The small molecule below binds the protein below.
Small molecule (SMILES): CC(C)C[C@@H](C=O)NC(=O)[C@H](CO)NC(=O)[C@H](C)NC(=O)[C@@H]1CCCN1C(=O)[C@H](CO)NC(=O)[C@H](COP(=O)(O)O)NC(=O)[C@H](Cc1c[nH]cn1)NC(=O)[C@@H](N)CO

Binding-site contacts:
Ligand atom CB contacts residue GLY176 of chain 2.A at 3.6 Å.
Ligand atom O contacts residue ASN47 of chain 2.A at 3.4 Å (h-bond).
Ligand atom CD2 contacts residue PRO172 of chain 2.A at 3.5 Å (hydrophobic).
Ligand atom O1P contacts residue LYS54 of chain 2.A at 2.9 Å (salt-bridge).
Ligand atom O contacts residue SER50 of chain 2.A at 3.3 Å (h-bond).
Ligand atom O1P contacts residue ARG61 of chain 2.A at 2.9 Å (salt-bridge).
Ligand atom CB contacts residue ASN180 of chain 2.A at 3.2 Å.
Ligand atom CB contacts residue SER50 of chain 2.A at 3.4 Å.
Ligand atom OG contacts residue ASN47 of chain 2.A at 3.5 Å.
Ligand atom CA contacts residue LEU179 of chain 2.A at 3.6 Å (hydrophobic).
Ligand atom O3P contacts residue ARG134 of chain 2.A at 2.9 Å (salt-bridge).
Ligand atom O contacts residue VAL183 of chain 2.A at 3.2 Å.
Ligand atom CA contacts residue ASN180 of chain 2.A at 3.5 Å.
Ligand atom O contacts residue ASN231 of chain 2.A at 2.8 Å (h-bond).
Ligand atom O2P contacts residue ARG134 of chain 2.A at 2.8 Å (salt-bridge).
Ligand atom O contacts residue LEU179 of chain 2.A at 3.6 Å.
Ligand atom N contacts residue ASN231 of chain 2.A at 2.8 Å (h-bond).
Ligand atom OG contacts residue GLY176 of chain 2.A at 3.5 Å.
Ligand atom CB contacts residue ASN231 of chain 2.A at 3.6 Å.
Ligand atom CA contacts residue ASN180 of chain 2.A at 3.5 Å.
Ligand atom CA contacts residue SER50 of chain 2.A at 3.6 Å.
Ligand atom N contacts residue ASN180 of chain 2.A at 2.6 Å (h-bond).
Ligand atom CA contacts residue GLU187 of chain 2.A at 3.5 Å.
Ligand atom OG contacts residue GLU187 of chain 2.A at 3.0 Å (salt-bridge).
Ligand atom N contacts residue LEU179 of chain 2.A at 3.4 Å.
Ligand atom N contacts residue GLU187 of chain 2.A at 3.0 Å (salt-bridge).
Ligand atom CA contacts residue ASN47 of chain 2.A at 3.5 Å.
Ligand atom N contacts residue ASN47 of chain 2.A at 3.0 Å (h-bond).
Ligand atom OG contacts residue TRP235 of chain 2.A at 3.0 Å (h-bond).
Ligand atom CB contacts residue ASN180 of chain 2.A at 3.4 Å.
Ligand atom C contacts residue ASN180 of chain 2.A at 3.5 Å.
Ligand atom C contacts residue LEU179 of chain 2.A at 3.5 Å (hydrophobic).
Ligand atom CD2 contacts residue ILE224 of chain 2.A at 3.5 Å (hydrophobic).
Ligand atom ND1 contacts residue ASN231 of chain 2.A at 3.3 Å (h-bond).
Ligand atom O2P contacts residue ARG61 of chain 2.A at 3.1 Å (salt-bridge).
Ligand atom O3P contacts residue TYR135 of chain 2.A at 2.7 Å (h-bond).
Ligand atom O contacts residue LYS54 of chain 2.A at 3.2 Å.
Ligand atom CB contacts residue VAL51 of chain 2.A at 3.5 Å (hydrophobic).
Ligand atom CB contacts residue GLU187 of chain 2.A at 3.0 Å.
Ligand atom CA contacts residue ASN231 of chain 2.A at 3.6 Å.

Sequence of chain 2.A:
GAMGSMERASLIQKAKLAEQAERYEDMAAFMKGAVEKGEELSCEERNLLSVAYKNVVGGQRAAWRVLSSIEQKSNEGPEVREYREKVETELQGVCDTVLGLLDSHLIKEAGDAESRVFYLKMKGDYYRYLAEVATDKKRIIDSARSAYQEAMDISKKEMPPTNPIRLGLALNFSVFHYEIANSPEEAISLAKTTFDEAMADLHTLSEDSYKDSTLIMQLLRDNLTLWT